Sequence of chain 2.A:
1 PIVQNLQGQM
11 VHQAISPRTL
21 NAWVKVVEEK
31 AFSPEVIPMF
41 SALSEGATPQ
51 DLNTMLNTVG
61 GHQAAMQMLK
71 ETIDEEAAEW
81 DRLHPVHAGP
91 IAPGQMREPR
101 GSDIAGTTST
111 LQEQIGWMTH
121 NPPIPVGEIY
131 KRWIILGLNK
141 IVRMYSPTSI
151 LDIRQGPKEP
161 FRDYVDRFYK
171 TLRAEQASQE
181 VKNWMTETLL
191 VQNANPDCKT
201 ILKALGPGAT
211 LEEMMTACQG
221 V

Sequence of chain 4.A:
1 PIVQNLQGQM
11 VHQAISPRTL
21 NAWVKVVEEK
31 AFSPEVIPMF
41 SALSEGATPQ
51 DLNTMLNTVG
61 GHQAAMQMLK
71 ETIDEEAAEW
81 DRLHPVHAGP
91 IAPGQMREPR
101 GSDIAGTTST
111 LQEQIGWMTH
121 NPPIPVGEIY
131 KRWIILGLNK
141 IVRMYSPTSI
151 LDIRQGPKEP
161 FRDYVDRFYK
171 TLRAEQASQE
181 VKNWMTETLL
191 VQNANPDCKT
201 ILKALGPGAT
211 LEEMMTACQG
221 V

Binding-site contacts:
Ligand atom C26 contacts residue LYS70 of chain 2.A at 3.3 Å.
Ligand atom C28 contacts residue TYR169 of chain 4.A at 3.7 Å (hydrophobic).
Ligand atom C10 contacts residue MET66 of chain 2.A at 3.6 Å (hydrophobic).
Ligand atom C16 contacts residue ASN53 of chain 2.A at 3.7 Å.
Ligand atom C9 contacts residue LEU56 of chain 2.A at 3.8 Å (hydrophobic).
Ligand atom C17 contacts residue THR107 of chain 2.A at 3.7 Å.
Ligand atom N3 contacts residue ARG173 of chain 4.A at 3.6 Å.
Ligand atom C25 contacts residue ASN57 of chain 2.A at 3.2 Å.
Ligand atom C32 contacts residue GLN63 of chain 2.A at 3.4 Å.
Ligand atom C27 contacts residue LYS70 of chain 2.A at 3.7 Å.
Ligand atom N3 contacts residue GLN63 of chain 2.A at 2.7 Å (h-bond).
Ligand atom C23 contacts residue LYS70 of chain 2.A at 3.5 Å.
Ligand atom C1 contacts residue LYS70 of chain 2.A at 3.5 Å.
Ligand atom C22 contacts residue ALA105 of chain 2.A at 3.5 Å (hydrophobic).
Ligand atom C22 contacts residue ASN53 of chain 2.A at 3.4 Å.
Ligand atom C32 contacts residue ARG173 of chain 4.A at 3.4 Å.
Ligand atom C32 contacts residue ASN57 of chain 2.A at 3.8 Å.
Ligand atom C28 contacts residue ARG173 of chain 4.A at 3.5 Å.
Ligand atom C2 contacts residue GLN63 of chain 2.A at 3.5 Å.
Ligand atom C2 contacts residue ARG173 of chain 4.A at 3.5 Å.
Ligand atom C31 contacts residue LYS70 of chain 2.A at 3.6 Å.
Ligand atom C27 contacts residue ARG173 of chain 4.A at 3.7 Å.
Ligand atom C21 contacts residue TYR130 of chain 2.A at 3.4 Å (hydrophobic).
Ligand atom O24 contacts residue LYS70 of chain 2.A at 2.9 Å (salt-bridge).
Ligand atom C22 contacts residue THR107 of chain 2.A at 3.8 Å.
Ligand atom C29 contacts residue ARG173 of chain 4.A at 3.8 Å.
Ligand atom C6 contacts residue ASN57 of chain 2.A at 3.5 Å.
Ligand atom C18 contacts residue THR107 of chain 2.A at 3.7 Å.
Ligand atom C27 contacts residue GLN63 of chain 2.A at 3.9 Å.
Ligand atom C22 contacts residue TYR130 of chain 2.A at 3.5 Å (hydrophobic).
Ligand atom N4 contacts residue ASN57 of chain 2.A at 2.6 Å (h-bond).
Ligand atom C11 contacts residue LYS70 of chain 2.A at 3.4 Å.
Ligand atom C16 contacts residue THR107 of chain 2.A at 3.8 Å.
Ligand atom C30 contacts residue LYS182 of chain 4.A at 3.8 Å.
Ligand atom C6 contacts residue ASN53 of chain 2.A at 3.5 Å.
Ligand atom O14 contacts residue ASN57 of chain 2.A at 3.2 Å (h-bond).
Ligand atom C5 contacts residue ASN57 of chain 2.A at 3.6 Å.
Ligand atom C8 contacts residue ASN57 of chain 2.A at 3.5 Å.
Ligand atom C8 contacts residue LEU56 of chain 2.A at 3.6 Å (hydrophobic).
Ligand atom C23 contacts residue ASN57 of chain 2.A at 3.4 Å.

A protein and the small-molecule ligand that binds it are described below.
Small molecule (SMILES): Cc1[nH]c2ccccc2c1CC(=O)N[C@@H](Cc1ccccc1)C(=O)N(C)c1ccccc1